Binding-site contacts:
Ligand atom N2 contacts residue ASN329 of chain 1.A at 2.9 Å (h-bond).
Ligand atom O7 contacts residue ASN329 of chain 1.A at 3.0 Å (h-bond).
Ligand atom C8 contacts residue ASP353 of chain 1.A at 3.8 Å.
Ligand atom O5 contacts residue ALA307 of chain 1.A at 3.9 Å.
Ligand atom C1 contacts residue ASP353 of chain 1.A at 3.4 Å.
Ligand atom C8 contacts residue VAL351 of chain 1.A at 3.9 Å (hydrophobic).
Ligand atom O7 contacts residue LYS327 of chain 1.A at 3.1 Å.
Ligand atom C8 contacts residue LYS327 of chain 1.A at 3.3 Å.
Ligand atom C7 contacts residue LYS327 of chain 1.A at 3.6 Å.
Ligand atom C2 contacts residue ASN329 of chain 1.A at 2.5 Å.
Ligand atom C8 contacts residue ASN329 of chain 1.A at 4.4 Å.
Ligand atom C6 contacts residue ALA307 of chain 1.A at 4.3 Å (hydrophobic).
Ligand atom C7 contacts residue ASN329 of chain 1.A at 3.2 Å.
Ligand atom C1 contacts residue ASN329 of chain 1.A at 1.4 Å.
Ligand atom C4 contacts residue ASN329 of chain 1.A at 4.2 Å.
Ligand atom C2 contacts residue ASP353 of chain 1.A at 3.6 Å.
Ligand atom C6 contacts residue GLN308 of chain 1.A at 3.9 Å.
Ligand atom C3 contacts residue ASN329 of chain 1.A at 3.8 Å.
Ligand atom C1 contacts residue SER331 of chain 1.A at 4.4 Å.
Ligand atom C7 contacts residue ASP353 of chain 1.A at 3.7 Å.
Ligand atom C5 contacts residue ASN329 of chain 1.A at 3.7 Å.
Ligand atom O6 contacts residue GLN308 of chain 1.A at 4.2 Å.
Ligand atom C6 contacts residue GLN332 of chain 1.A at 4.3 Å.
Ligand atom C3 contacts residue ASP353 of chain 1.A at 4.1 Å.
Ligand atom O5 contacts residue ASN329 of chain 1.A at 2.3 Å (h-bond).
Ligand atom N2 contacts residue ASP353 of chain 1.A at 3.0 Å (salt-bridge).

The small molecule below binds the protein below.
Small molecule (SMILES): CC(=O)N[C@@H]1[C@@H](O)[C@H](O)[C@@H](CO)O[C@H]1O

Sequence of chain 1.A:
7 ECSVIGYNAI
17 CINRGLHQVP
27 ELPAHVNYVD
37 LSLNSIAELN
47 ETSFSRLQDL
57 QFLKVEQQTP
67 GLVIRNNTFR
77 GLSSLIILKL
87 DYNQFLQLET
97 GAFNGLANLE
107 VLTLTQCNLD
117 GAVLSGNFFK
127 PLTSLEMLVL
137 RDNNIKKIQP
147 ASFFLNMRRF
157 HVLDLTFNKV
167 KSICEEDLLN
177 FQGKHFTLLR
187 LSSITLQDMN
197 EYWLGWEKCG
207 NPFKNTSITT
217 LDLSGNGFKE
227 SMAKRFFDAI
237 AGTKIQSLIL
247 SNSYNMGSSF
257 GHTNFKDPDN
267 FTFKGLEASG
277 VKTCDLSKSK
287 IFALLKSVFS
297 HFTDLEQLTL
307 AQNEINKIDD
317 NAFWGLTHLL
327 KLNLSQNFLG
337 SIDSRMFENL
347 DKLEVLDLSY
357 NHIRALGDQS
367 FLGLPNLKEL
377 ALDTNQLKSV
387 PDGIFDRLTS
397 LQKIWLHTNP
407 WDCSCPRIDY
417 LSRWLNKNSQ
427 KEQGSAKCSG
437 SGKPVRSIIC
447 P